This small molecule binds to this protein.
Small molecule (SMILES): O=C1C[C@H](c2ccc(O)cc2)Oc2cc(O)cc(O)c21

Sequence of chain 1.C:
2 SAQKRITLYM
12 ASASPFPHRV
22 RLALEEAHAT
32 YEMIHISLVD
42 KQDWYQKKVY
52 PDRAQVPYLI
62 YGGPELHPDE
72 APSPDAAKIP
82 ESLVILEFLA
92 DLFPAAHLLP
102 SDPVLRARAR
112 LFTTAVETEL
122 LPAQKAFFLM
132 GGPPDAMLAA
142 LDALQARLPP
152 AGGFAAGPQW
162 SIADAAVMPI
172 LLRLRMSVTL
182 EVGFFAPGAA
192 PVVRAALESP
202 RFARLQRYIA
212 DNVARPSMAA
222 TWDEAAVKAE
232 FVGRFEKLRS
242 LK

Binding-site contacts:
Ligand atom O5 contacts residue VAL85 of chain 1.D at 4.0 Å.
Ligand atom O1 contacts residue CWE1 of chain 1.H at 4.0 Å.
Ligand atom C12 contacts residue THR119 of chain 1.C at 3.6 Å.
Ligand atom C12 contacts residue CWE1 of chain 1.H at 3.5 Å.
Ligand atom C7 contacts residue VAL85 of chain 1.D at 4.0 Å (hydrophobic).
Ligand atom O3 contacts residue CWE1 of chain 1.H at 3.0 Å (h-bond).
Ligand atom C8 contacts residue THR115 of chain 1.C at 4.0 Å.
Ligand atom C3 contacts residue CWE1 of chain 1.H at 3.9 Å.
Ligand atom C7 contacts residue LEU84 of chain 1.D at 4.0 Å (hydrophobic).
Ligand atom C4 contacts residue CWE1 of chain 1.H at 3.9 Å.
Ligand atom C2 contacts residue CWE1 of chain 1.H at 3.9 Å.
Ligand atom C3 contacts residue GLU88 of chain 1.C at 3.2 Å.
Ligand atom C15 contacts residue CWE1 of chain 1.H at 3.4 Å.
Ligand atom O5 contacts residue LEU84 of chain 1.D at 4.0 Å.
Ligand atom C14 contacts residue CWE1 of chain 1.H at 3.4 Å.
Ligand atom O4 contacts residue ARG111 of chain 1.C at 4.1 Å.
Ligand atom O2 contacts residue LEU84 of chain 1.D at 3.2 Å.
Ligand atom C5 contacts residue CWE1 of chain 1.H at 4.0 Å.
Ligand atom C3 contacts residue ARG111 of chain 1.C at 3.4 Å.
Ligand atom O1 contacts residue THR115 of chain 1.C at 4.1 Å.
Ligand atom C11 contacts residue THR115 of chain 1.C at 4.0 Å.
Ligand atom C13 contacts residue GLU118 of chain 1.C at 3.8 Å.
Ligand atom O5 contacts residue CWE1 of chain 1.H at 4.1 Å.
Ligand atom C6 contacts residue CWE1 of chain 1.H at 3.9 Å.
Ligand atom C7 contacts residue CWE1 of chain 1.H at 4.1 Å.
Ligand atom C8 contacts residue CWE1 of chain 1.H at 4.0 Å.
Ligand atom C14 contacts residue GLU118 of chain 1.C at 3.4 Å.
Ligand atom C9 contacts residue THR115 of chain 1.C at 3.3 Å.
Ligand atom O4 contacts residue GLU88 of chain 1.C at 2.5 Å (salt-bridge).
Ligand atom C10 contacts residue CWE1 of chain 1.H at 3.6 Å.
Ligand atom C2 contacts residue GLU88 of chain 1.C at 3.3 Å.
Ligand atom O2 contacts residue VAL85 of chain 1.D at 3.3 Å (h-bond).
Ligand atom C4 contacts residue ARG111 of chain 1.C at 4.0 Å.
Ligand atom C2 contacts residue ARG111 of chain 1.C at 4.0 Å.
Ligand atom C13 contacts residue CWE1 of chain 1.H at 3.2 Å.
Ligand atom C1 contacts residue CWE1 of chain 1.H at 3.9 Å.
Ligand atom C11 contacts residue CWE1 of chain 1.H at 3.7 Å.
Ligand atom O5 contacts residue ARG111 of chain 1.C at 3.6 Å.
Ligand atom O3 contacts residue GLU118 of chain 1.C at 3.8 Å.
Ligand atom O5 contacts residue GLU88 of chain 1.D at 3.4 Å.

Sequence of chain 1.D:
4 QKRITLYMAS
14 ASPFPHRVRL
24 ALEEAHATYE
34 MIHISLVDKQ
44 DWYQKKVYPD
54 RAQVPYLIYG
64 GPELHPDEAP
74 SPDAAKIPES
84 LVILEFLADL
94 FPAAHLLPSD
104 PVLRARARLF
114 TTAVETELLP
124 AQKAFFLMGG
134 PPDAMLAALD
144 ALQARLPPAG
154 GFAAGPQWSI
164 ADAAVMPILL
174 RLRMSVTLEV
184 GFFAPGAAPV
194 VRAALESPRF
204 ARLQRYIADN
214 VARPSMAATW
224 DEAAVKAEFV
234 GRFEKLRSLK